This protein binds this small molecule.
Small molecule (SMILES): OCCOCCn1ccc2ncnc(Nc3cnc(Oc4cccc(C(F)(F)F)c4)c(Cl)c3)c21

Sequence of chain 1.B:
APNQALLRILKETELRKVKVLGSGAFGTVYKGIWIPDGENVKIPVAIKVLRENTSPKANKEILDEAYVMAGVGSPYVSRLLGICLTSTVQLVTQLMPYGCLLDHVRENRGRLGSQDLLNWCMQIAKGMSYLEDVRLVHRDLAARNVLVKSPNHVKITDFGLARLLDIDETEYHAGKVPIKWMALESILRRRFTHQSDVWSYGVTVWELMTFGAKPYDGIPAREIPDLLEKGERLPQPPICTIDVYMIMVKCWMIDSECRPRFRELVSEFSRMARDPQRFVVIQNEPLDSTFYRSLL

Binding-site contacts:
Ligand atom CL32 contacts residue LEU95 of chain 1.B at 3.5 Å.
Ligand atom N13 contacts residue THR97 of chain 1.B at 3.6 Å.
Ligand atom C2 contacts residue ASP162 of chain 1.B at 3.5 Å.
Ligand atom N13 contacts residue LEU151 of chain 1.B at 3.3 Å.
Ligand atom C8 contacts residue LEU25 of chain 1.B at 3.6 Å (hydrophobic).
Ligand atom N13 contacts residue ALA50 of chain 1.B at 3.4 Å.
Ligand atom N15 contacts residue VAL33 of chain 1.B at 3.6 Å.
Ligand atom CL32 contacts residue LYS52 of chain 1.B at 3.5 Å.
Ligand atom C3 contacts residue THR161 of chain 1.B at 3.7 Å.
Ligand atom C22 contacts residue SER82 of chain 1.B at 3.7 Å.
Ligand atom F28 contacts residue GLU69 of chain 1.B at 2.9 Å.
Ligand atom N11 contacts residue MET100 of chain 1.B at 3.0 Å (h-bond).
Ligand atom O4 contacts residue LEU151 of chain 1.B at 3.6 Å.
Ligand atom O20 contacts residue LYS52 of chain 1.B at 3.6 Å.
Ligand atom N18 contacts residue ASP162 of chain 1.B at 3.3 Å.
Ligand atom C9 contacts residue PHE303 of chain 1.B at 3.6 Å (hydrophobic).
Ligand atom C2 contacts residue ASN149 of chain 1.B at 3.4 Å.
Ligand atom F30 contacts residue GLU69 of chain 1.B at 3.0 Å.
Ligand atom F29 contacts residue ALA70 of chain 1.B at 3.6 Å.
Ligand atom C2 contacts residue ARG148 of chain 1.B at 3.2 Å.
Ligand atom N7 contacts residue LEU25 of chain 1.B at 3.7 Å.
Ligand atom N18 contacts residue THR161 of chain 1.B at 3.1 Å (h-bond).
Ligand atom C14 contacts residue LEU151 of chain 1.B at 3.6 Å (hydrophobic).
Ligand atom O1 contacts residue ASP162 of chain 1.B at 2.5 Å (salt-bridge).
Ligand atom C3 contacts residue ARG148 of chain 1.B at 3.4 Å.
Ligand atom C22 contacts residue THR161 of chain 1.B at 3.7 Å.
Ligand atom F29 contacts residue LEU84 of chain 1.B at 3.4 Å.
Ligand atom C23 contacts residue SER82 of chain 1.B at 3.2 Å.
Ligand atom N11 contacts residue LEU151 of chain 1.B at 3.5 Å.
Ligand atom C3 contacts residue LEU151 of chain 1.B at 3.6 Å (hydrophobic).
Ligand atom C9 contacts residue MET100 of chain 1.B at 3.5 Å (hydrophobic).
Ligand atom C12 contacts residue GLN98 of chain 1.B at 3.5 Å.
Ligand atom C26 contacts residue LEU95 of chain 1.B at 3.7 Å (hydrophobic).
Ligand atom C12 contacts residue ALA50 of chain 1.B at 3.5 Å (hydrophobic).
Ligand atom F30 contacts residue MET73 of chain 1.B at 3.1 Å.
Ligand atom C12 contacts residue LEU151 of chain 1.B at 3.3 Å (hydrophobic).
Ligand atom C17 contacts residue THR161 of chain 1.B at 3.1 Å.
Ligand atom C34 contacts residue LEU151 of chain 1.B at 3.7 Å (hydrophobic).
Ligand atom C8 contacts residue PHE303 of chain 1.B at 3.6 Å (hydrophobic).
Ligand atom CL32 contacts residue THR97 of chain 1.B at 3.6 Å.